Binding-site contacts:
Ligand atom C2 contacts residue ASP324 of chain 2.B at 3.8 Å.
Ligand atom C8 contacts residue LYS269 of chain 2.B at 3.9 Å.
Ligand atom C5 contacts residue MET131 of chain 2.B at 3.5 Å (hydrophobic).
Ligand atom C6 contacts residue MET131 of chain 2.B at 4.0 Å (hydrophobic).
Ligand atom C6 contacts residue HIS135 of chain 2.B at 3.4 Å.
Ligand atom C4 contacts residue HIS328 of chain 2.B at 4.3 Å.
Ligand atom C9 contacts residue ILE271 of chain 2.B at 3.6 Å (hydrophobic).
Ligand atom C5 contacts residue HIS135 of chain 2.B at 3.4 Å.
Ligand atom C3 contacts residue ASP324 of chain 2.B at 3.8 Å.
Ligand atom C7 contacts residue ILE271 of chain 2.B at 4.3 Å (hydrophobic).
Ligand atom N1 contacts residue ASP324 of chain 2.B at 4.0 Å.
Ligand atom N10 contacts residue LYS269 of chain 2.B at 4.4 Å.
Ligand atom C4A contacts residue MET131 of chain 2.B at 3.5 Å (hydrophobic).
Ligand atom C8 contacts residue PRO267 of chain 2.B at 3.8 Å (hydrophobic).
Ligand atom C3 contacts residue VAL327 of chain 2.B at 4.1 Å (hydrophobic).
Ligand atom C1A contacts residue MET131 of chain 2.B at 4.1 Å (hydrophobic).
Ligand atom C7 contacts residue PRO267 of chain 2.B at 4.1 Å (hydrophobic).
Ligand atom C9 contacts residue LYS269 of chain 2.B at 3.3 Å.
Ligand atom C8 contacts residue ILE271 of chain 2.B at 3.8 Å (hydrophobic).
Ligand atom C4 contacts residue MET131 of chain 2.B at 3.8 Å (hydrophobic).
Ligand atom C4 contacts residue ASP324 of chain 2.B at 4.1 Å.
Ligand atom N10 contacts residue ILE271 of chain 2.B at 4.2 Å.

Sequence of chain 2.B:
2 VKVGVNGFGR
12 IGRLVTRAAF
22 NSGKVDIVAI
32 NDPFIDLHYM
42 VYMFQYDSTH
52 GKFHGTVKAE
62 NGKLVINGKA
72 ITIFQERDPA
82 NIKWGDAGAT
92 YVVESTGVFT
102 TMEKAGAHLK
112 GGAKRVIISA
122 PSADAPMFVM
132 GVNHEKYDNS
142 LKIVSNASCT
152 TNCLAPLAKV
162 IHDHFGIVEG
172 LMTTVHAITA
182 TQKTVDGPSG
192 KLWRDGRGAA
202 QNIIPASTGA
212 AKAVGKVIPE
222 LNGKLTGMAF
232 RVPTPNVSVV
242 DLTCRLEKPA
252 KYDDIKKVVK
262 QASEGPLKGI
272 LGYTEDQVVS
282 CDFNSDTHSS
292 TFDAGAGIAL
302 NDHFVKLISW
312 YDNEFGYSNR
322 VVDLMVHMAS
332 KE

The small molecule below binds the protein below.
Small molecule (SMILES): c1cnc2c(c1)ccc1cccnc12